Binding-site contacts:
Ligand atom C3 contacts residue ASN227 of chain 4.A at 3.8 Å.
Ligand atom C1 contacts residue GLU228 of chain 4.A at 3.8 Å.
Ligand atom O7 contacts residue ASN227 of chain 4.A at 3.5 Å (h-bond).
Ligand atom O5 contacts residue ASP154 of chain 4.A at 4.2 Å.
Ligand atom N2 contacts residue ASN227 of chain 4.A at 2.9 Å (h-bond).
Ligand atom C7 contacts residue ASN227 of chain 4.A at 3.3 Å.
Ligand atom O5 contacts residue ASN227 of chain 4.A at 2.4 Å (h-bond).
Ligand atom C4 contacts residue ASN227 of chain 4.A at 4.2 Å.
Ligand atom C6 contacts residue ASN227 of chain 4.A at 3.0 Å.
Ligand atom C6 contacts residue GLU228 of chain 4.A at 4.1 Å.
Ligand atom N2 contacts residue GLU228 of chain 4.A at 2.8 Å (salt-bridge).
Ligand atom C8 contacts residue ASN227 of chain 4.A at 4.3 Å.
Ligand atom C2 contacts residue ASN227 of chain 4.A at 2.4 Å.
Ligand atom C8 contacts residue GLU228 of chain 4.A at 3.8 Å.
Ligand atom C3 contacts residue PRO7 of chain 4.A at 4.4 Å (hydrophobic).
Ligand atom C2 contacts residue GLU228 of chain 4.A at 3.6 Å.
Ligand atom C3 contacts residue GLU228 of chain 4.A at 3.7 Å.
Ligand atom O3 contacts residue ASP206 of chain 4.A at 4.5 Å.
Ligand atom O7 contacts residue THR156 of chain 4.A at 4.1 Å.
Ligand atom C7 contacts residue GLU228 of chain 4.A at 3.8 Å.
Ligand atom C6 contacts residue ASN226 of chain 4.A at 3.8 Å.
Ligand atom O3 contacts residue ILE205 of chain 4.A at 4.1 Å.
Ligand atom C5 contacts residue ASN227 of chain 4.A at 3.6 Å.
Ligand atom C6 contacts residue ASP154 of chain 4.A at 4.0 Å.
Ligand atom C1 contacts residue ASN227 of chain 4.A at 1.4 Å.
Ligand atom O3 contacts residue GLU228 of chain 4.A at 4.5 Å.
Ligand atom O3 contacts residue PRO7 of chain 4.A at 4.1 Å.
Ligand atom C5 contacts residue ASN227 of chain 4.A at 3.4 Å.
Ligand atom O6 contacts residue ASP154 of chain 4.A at 3.6 Å.
Ligand atom O2 contacts residue PRO7 of chain 4.A at 4.2 Å.
Ligand atom C4 contacts residue ASN227 of chain 4.A at 4.3 Å.

Sequence of chain 4.A:
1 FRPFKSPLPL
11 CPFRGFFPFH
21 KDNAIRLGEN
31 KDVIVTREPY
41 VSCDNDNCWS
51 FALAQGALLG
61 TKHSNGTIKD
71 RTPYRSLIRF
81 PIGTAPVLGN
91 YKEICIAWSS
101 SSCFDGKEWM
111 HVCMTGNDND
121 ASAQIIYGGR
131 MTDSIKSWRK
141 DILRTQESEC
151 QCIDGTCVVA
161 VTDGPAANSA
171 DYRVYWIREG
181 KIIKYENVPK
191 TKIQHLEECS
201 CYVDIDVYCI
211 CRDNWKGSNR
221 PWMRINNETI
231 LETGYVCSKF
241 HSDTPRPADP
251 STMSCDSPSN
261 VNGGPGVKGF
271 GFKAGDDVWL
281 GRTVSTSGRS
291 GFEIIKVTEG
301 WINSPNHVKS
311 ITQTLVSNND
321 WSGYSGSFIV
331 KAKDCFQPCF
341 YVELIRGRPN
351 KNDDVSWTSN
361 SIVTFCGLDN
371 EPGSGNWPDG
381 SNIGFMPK

This small molecule binds to this protein.
Small molecule (SMILES): CC(=O)N[C@H]1[C@H](O[C@H]2[C@H](O)[C@@H](NC(C)=O)CO[C@@H]2CO[C@@H]2O[C@@H](C)[C@@H](O)[C@@H](O)[C@@H]2O)O[C@H](CO)[C@@H](O)[C@@H]1O